Sequence of chain 1.J:
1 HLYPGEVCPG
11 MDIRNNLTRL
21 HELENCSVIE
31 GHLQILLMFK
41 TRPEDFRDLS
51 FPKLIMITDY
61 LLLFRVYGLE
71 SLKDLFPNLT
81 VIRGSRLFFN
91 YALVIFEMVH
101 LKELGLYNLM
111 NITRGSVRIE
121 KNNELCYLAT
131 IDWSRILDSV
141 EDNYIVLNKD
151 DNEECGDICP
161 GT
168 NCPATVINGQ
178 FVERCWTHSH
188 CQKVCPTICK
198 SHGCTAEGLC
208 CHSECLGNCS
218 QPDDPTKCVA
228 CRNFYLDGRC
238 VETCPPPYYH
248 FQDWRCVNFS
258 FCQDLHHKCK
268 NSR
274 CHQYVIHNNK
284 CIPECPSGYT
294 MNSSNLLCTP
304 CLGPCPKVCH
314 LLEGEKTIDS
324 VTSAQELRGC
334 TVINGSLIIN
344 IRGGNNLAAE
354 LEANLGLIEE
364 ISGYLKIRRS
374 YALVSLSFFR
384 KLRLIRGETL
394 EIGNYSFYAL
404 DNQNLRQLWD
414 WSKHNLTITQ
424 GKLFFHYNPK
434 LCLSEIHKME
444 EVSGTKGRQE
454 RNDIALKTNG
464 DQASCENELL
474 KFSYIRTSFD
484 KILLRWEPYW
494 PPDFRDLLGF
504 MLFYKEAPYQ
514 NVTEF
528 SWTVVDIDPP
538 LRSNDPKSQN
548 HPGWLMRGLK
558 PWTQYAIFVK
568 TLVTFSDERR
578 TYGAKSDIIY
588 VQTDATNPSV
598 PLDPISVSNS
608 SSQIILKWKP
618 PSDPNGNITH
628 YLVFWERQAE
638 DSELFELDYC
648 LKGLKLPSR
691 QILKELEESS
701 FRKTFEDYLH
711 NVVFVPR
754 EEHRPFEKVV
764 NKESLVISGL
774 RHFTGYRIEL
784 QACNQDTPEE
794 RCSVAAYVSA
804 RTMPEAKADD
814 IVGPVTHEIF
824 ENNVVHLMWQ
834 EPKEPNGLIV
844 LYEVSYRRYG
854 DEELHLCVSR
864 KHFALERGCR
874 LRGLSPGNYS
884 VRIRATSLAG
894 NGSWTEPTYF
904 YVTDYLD

Binding-site contacts:
Ligand atom C2 contacts residue ASN624 of chain 1.J at 2.5 Å.
Ligand atom N2 contacts residue ASN624 of chain 1.J at 3.0 Å (h-bond).
Ligand atom O6 contacts residue ASN624 of chain 1.J at 4.4 Å.
Ligand atom C8 contacts residue TRP559 of chain 1.J at 4.0 Å (hydrophobic).
Ligand atom C8 contacts residue ASN624 of chain 1.J at 4.5 Å.
Ligand atom C4 contacts residue ASN624 of chain 1.J at 4.3 Å.
Ligand atom C3 contacts residue ASN624 of chain 1.J at 3.9 Å.
Ligand atom O5 contacts residue ASN624 of chain 1.J at 2.5 Å (h-bond).
Ligand atom C5 contacts residue ASN624 of chain 1.J at 3.8 Å.
Ligand atom C7 contacts residue ASN624 of chain 1.J at 3.3 Å.
Ligand atom O7 contacts residue TRP559 of chain 1.J at 3.9 Å.
Ligand atom C7 contacts residue TRP559 of chain 1.J at 4.3 Å (hydrophobic).
Ligand atom O7 contacts residue ASN624 of chain 1.J at 3.3 Å (h-bond).
Ligand atom C8 contacts residue GLY623 of chain 1.J at 3.6 Å.
Ligand atom C1 contacts residue ASN624 of chain 1.J at 1.4 Å.
Ligand atom O7 contacts residue GLY623 of chain 1.J at 3.2 Å (h-bond).
Ligand atom C7 contacts residue GLY623 of chain 1.J at 3.7 Å.

This protein binds this small molecule.
Small molecule (SMILES): CC(=O)N[C@@H]1[C@@H](O)[C@H](O)[C@@H](CO)O[C@H]1O